Binding-site contacts:
Ligand atom O7 contacts residue ASN83 of chain 1.O at 3.8 Å.
Ligand atom C7 contacts residue ASN83 of chain 1.O at 3.6 Å.
Ligand atom C1 contacts residue ASN83 of chain 1.O at 1.4 Å.
Ligand atom C4 contacts residue ASN83 of chain 1.O at 4.1 Å.
Ligand atom C2 contacts residue ASN83 of chain 1.O at 2.2 Å.
Ligand atom C5 contacts residue ASN83 of chain 1.O at 3.7 Å.
Ligand atom N2 contacts residue ASN83 of chain 1.O at 2.8 Å (h-bond).
Ligand atom O5 contacts residue ASN83 of chain 1.O at 2.4 Å (h-bond).
Ligand atom C3 contacts residue ASN83 of chain 1.O at 3.6 Å.

A protein and the small-molecule ligand that binds it are described below.
Small molecule (SMILES): CC(=O)N[C@H]1[C@H](O[C@H]2[C@H](O)[C@@H](NC(C)=O)CO[C@@H]2CO)O[C@H](CO)[C@@H](O[C@@H]2O[C@H](CO)[C@@H](O)[C@H](O)[C@@H]2O)[C@@H]1O

Sequence of chain 1.O:
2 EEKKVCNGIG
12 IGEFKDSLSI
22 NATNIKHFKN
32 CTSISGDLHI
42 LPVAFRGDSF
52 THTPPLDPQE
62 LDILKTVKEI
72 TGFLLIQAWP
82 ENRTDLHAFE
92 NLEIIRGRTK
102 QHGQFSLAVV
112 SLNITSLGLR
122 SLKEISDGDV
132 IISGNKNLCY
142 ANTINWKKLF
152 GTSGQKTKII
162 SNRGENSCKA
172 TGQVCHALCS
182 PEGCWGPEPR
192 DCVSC